This small molecule binds to this protein.
Small molecule (SMILES): CC(=O)N[C@@H]1[C@@H](O)[C@H](O)[C@@H](CO)O[C@H]1O

Sequence of chain 1.B:
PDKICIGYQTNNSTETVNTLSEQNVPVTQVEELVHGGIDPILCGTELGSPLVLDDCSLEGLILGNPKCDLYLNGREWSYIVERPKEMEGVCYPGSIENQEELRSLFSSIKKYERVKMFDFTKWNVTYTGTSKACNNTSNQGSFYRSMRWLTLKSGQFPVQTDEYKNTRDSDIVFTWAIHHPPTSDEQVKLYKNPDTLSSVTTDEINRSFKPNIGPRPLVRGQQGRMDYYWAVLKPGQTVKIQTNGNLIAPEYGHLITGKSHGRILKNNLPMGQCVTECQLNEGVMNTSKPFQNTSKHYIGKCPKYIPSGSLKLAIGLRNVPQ

Binding-site contacts:
Ligand atom C8 contacts residue THR277 of chain 1.B at 4.0 Å.
Ligand atom C7 contacts residue ASN287 of chain 1.B at 3.6 Å.
Ligand atom C5 contacts residue ASN287 of chain 1.B at 3.7 Å.
Ligand atom N2 contacts residue ASN287 of chain 1.B at 2.8 Å (h-bond).
Ligand atom C1 contacts residue ASN287 of chain 1.B at 1.4 Å.
Ligand atom C4 contacts residue ASN287 of chain 1.B at 4.2 Å.
Ligand atom C8 contacts residue VAL276 of chain 1.B at 3.4 Å (hydrophobic).
Ligand atom C8 contacts residue GLU278 of chain 1.B at 4.3 Å.
Ligand atom C2 contacts residue ASN287 of chain 1.B at 2.5 Å.
Ligand atom O7 contacts residue GLU278 of chain 1.B at 4.2 Å.
Ligand atom C3 contacts residue ASN287 of chain 1.B at 3.8 Å.
Ligand atom O7 contacts residue ASN287 of chain 1.B at 4.1 Å.
Ligand atom O5 contacts residue ASN287 of chain 1.B at 2.4 Å (h-bond).